Sequence of chain 1.E:
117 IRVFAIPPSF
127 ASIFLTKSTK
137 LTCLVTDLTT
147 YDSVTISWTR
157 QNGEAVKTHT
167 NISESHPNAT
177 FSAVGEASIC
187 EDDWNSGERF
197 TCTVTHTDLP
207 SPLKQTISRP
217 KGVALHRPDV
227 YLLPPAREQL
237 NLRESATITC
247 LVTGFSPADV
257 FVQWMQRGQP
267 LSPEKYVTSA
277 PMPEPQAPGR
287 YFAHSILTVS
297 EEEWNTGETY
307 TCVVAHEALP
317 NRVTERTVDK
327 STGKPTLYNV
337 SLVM

Binding-site contacts:
Ligand atom N2 contacts residue ASN335 of chain 1.E at 2.9 Å (h-bond).
Ligand atom O6 contacts residue ASN335 of chain 1.E at 4.5 Å.
Ligand atom C3 contacts residue ASN335 of chain 1.E at 3.8 Å.
Ligand atom C4 contacts residue ASN335 of chain 1.E at 4.3 Å.
Ligand atom C1 contacts residue ASN335 of chain 1.E at 1.4 Å.
Ligand atom O6 contacts residue SER337 of chain 1.E at 3.2 Å.
Ligand atom C2 contacts residue ASN335 of chain 1.E at 2.5 Å.
Ligand atom O7 contacts residue ASN335 of chain 1.E at 4.5 Å.
Ligand atom C5 contacts residue ASN335 of chain 1.E at 3.6 Å.
Ligand atom C7 contacts residue ASN335 of chain 1.E at 3.9 Å.
Ligand atom O5 contacts residue ASN335 of chain 1.E at 2.4 Å (h-bond).

A small-molecule ligand and the protein it binds are described below.
Small molecule (SMILES): CC(=O)N[C@@H]1[C@@H](O)[C@H](O)[C@@H](CO)O[C@H]1O